The small molecule below binds the protein below.
Small molecule (SMILES): O=S(=O)(O)c1ccc2sc(S(=O)(=O)O)nc2c1

Sequence of chain 1.A:
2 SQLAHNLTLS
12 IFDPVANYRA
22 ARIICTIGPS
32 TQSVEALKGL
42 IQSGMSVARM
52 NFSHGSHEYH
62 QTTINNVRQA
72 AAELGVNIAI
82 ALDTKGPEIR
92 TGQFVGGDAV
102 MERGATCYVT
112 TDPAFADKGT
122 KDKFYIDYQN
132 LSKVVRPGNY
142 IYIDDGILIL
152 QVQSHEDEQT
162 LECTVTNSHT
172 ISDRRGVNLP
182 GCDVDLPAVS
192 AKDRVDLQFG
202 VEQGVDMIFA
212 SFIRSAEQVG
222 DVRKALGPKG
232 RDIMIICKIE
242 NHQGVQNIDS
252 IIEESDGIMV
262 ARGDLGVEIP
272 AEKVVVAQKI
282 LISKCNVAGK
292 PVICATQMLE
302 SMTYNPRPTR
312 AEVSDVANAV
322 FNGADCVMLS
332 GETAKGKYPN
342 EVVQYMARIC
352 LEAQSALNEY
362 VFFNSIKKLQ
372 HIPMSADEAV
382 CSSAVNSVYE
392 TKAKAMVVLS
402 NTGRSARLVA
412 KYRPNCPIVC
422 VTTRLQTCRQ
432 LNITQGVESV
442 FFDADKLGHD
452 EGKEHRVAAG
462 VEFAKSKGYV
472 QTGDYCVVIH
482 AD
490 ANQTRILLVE

Binding-site contacts:
Ligand atom C14 contacts residue ALA335 of chain 1.A at 3.9 Å (hydrophobic).
Ligand atom S20 contacts residue GLY332 of chain 1.A at 4.3 Å.
Ligand atom C5 contacts residue HIS55 of chain 1.A at 4.3 Å.
Ligand atom C2 contacts residue LYS336 of chain 1.A at 4.5 Å.
Ligand atom S20 contacts residue THR27 of chain 1.A at 4.4 Å.
Ligand atom S28 contacts residue PRO30 of chain 1.A at 4.5 Å.
Ligand atom C2 contacts residue ALA335 of chain 1.A at 4.5 Å (hydrophobic).
Ligand atom C3 contacts residue HIS55 of chain 1.A at 3.6 Å.
Ligand atom N15 contacts residue ALA335 of chain 1.A at 4.2 Å.
Ligand atom O30 contacts residue PRO30 of chain 1.A at 3.6 Å.
Ligand atom S13 contacts residue THR27 of chain 1.A at 4.2 Å.
Ligand atom O22 contacts residue THR27 of chain 1.A at 4.5 Å.
Ligand atom O22 contacts residue GLY332 of chain 1.A at 2.9 Å (h-bond).
Ligand atom C3 contacts residue ALA335 of chain 1.A at 4.4 Å (hydrophobic).
Ligand atom C5 contacts residue PRO30 of chain 1.A at 4.0 Å (hydrophobic).
Ligand atom C4 contacts residue HIS55 of chain 1.A at 4.0 Å.
Ligand atom O24 contacts residue SER331 of chain 1.A at 4.4 Å.
Ligand atom C1 contacts residue LYS336 of chain 1.A at 4.0 Å.
Ligand atom O22 contacts residue ALA335 of chain 1.A at 3.5 Å.
Ligand atom O24 contacts residue ASN52 of chain 1.A at 2.8 Å (h-bond).
Ligand atom O26 contacts residue HIS55 of chain 1.A at 4.4 Å.
Ligand atom O22 contacts residue SER331 of chain 1.A at 3.2 Å.
Ligand atom O26 contacts residue ASN52 of chain 1.A at 3.7 Å.
Ligand atom C6 contacts residue PRO30 of chain 1.A at 4.4 Å (hydrophobic).
Ligand atom O32 contacts residue LYS336 of chain 1.A at 3.8 Å.
Ligand atom S13 contacts residue HIS55 of chain 1.A at 3.9 Å.
Ligand atom C2 contacts residue HIS55 of chain 1.A at 3.8 Å.
Ligand atom S20 contacts residue ASN52 of chain 1.A at 3.6 Å.
Ligand atom C1 contacts residue HIS55 of chain 1.A at 4.3 Å.
Ligand atom S13 contacts residue ASN52 of chain 1.A at 3.8 Å.
Ligand atom C14 contacts residue ASN52 of chain 1.A at 4.0 Å.
Ligand atom N15 contacts residue HIS55 of chain 1.A at 4.0 Å.
Ligand atom N15 contacts residue LYS336 of chain 1.A at 4.1 Å.
Ligand atom C14 contacts residue HIS55 of chain 1.A at 4.0 Å.
Ligand atom S13 contacts residue ALA335 of chain 1.A at 4.0 Å.
Ligand atom O24 contacts residue THR27 of chain 1.A at 3.5 Å.
Ligand atom C4 contacts residue PRO30 of chain 1.A at 4.3 Å (hydrophobic).
Ligand atom S20 contacts residue ALA335 of chain 1.A at 4.2 Å.
Ligand atom O24 contacts residue ARG50 of chain 1.A at 3.3 Å (salt-bridge).